A protein and the small-molecule ligand that binds it are described below.
Small molecule (SMILES): O=c1ccn([C@@H]2O[C@H](CO)[C@@H](O)[C@H]2O)c(=O)[nH]1

Sequence of chain 1.E:
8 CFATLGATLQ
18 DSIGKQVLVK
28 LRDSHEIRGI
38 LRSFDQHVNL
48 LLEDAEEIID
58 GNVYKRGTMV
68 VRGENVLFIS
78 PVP

Sequence of chain 1.F:
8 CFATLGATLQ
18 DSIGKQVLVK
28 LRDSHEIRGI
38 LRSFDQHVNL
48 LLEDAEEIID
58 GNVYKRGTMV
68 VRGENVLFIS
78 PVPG

Binding-site contacts:
Ligand atom N3 contacts residue ASN46 of chain 1.F at 3.8 Å.
Ligand atom C5' contacts residue GLY13 of chain 1.E at 3.5 Å.
Ligand atom O3' contacts residue GLY13 of chain 1.E at 4.1 Å.
Ligand atom C3' contacts residue GLY13 of chain 1.E at 3.0 Å.
Ligand atom O4 contacts residue LEU12 of chain 1.E at 4.4 Å.
Ligand atom C2' contacts residue GLY13 of chain 1.E at 3.4 Å.
Ligand atom C5 contacts residue LEU16 of chain 1.E at 3.6 Å (hydrophobic).
Ligand atom C6 contacts residue LEU16 of chain 1.E at 4.0 Å (hydrophobic).
Ligand atom O4' contacts residue GLY13 of chain 1.E at 4.2 Å.
Ligand atom O4 contacts residue VAL67 of chain 1.F at 3.7 Å.
Ligand atom N3 contacts residue GLN43 of chain 1.E at 4.2 Å.
Ligand atom O2 contacts residue GLN43 of chain 1.E at 4.1 Å.
Ligand atom N1 contacts residue GLN43 of chain 1.E at 4.3 Å.
Ligand atom C2 contacts residue ASN46 of chain 1.F at 4.5 Å.
Ligand atom N3 contacts residue VAL45 of chain 1.E at 4.3 Å.
Ligand atom O4 contacts residue ASN46 of chain 1.F at 4.2 Å.
Ligand atom C6 contacts residue LEU12 of chain 1.E at 4.1 Å (hydrophobic).
Ligand atom C5 contacts residue LEU12 of chain 1.E at 4.1 Å (hydrophobic).
Ligand atom C4 contacts residue VAL67 of chain 1.F at 4.4 Å (hydrophobic).
Ligand atom O5' contacts residue GLN17 of chain 1.E at 2.8 Å (h-bond).
Ligand atom C5' contacts residue GLN17 of chain 1.E at 4.3 Å.
Ligand atom C5' contacts residue PHE41 of chain 1.E at 3.4 Å (hydrophobic).
Ligand atom C4' contacts residue GLY13 of chain 1.E at 3.7 Å.
Ligand atom O5' contacts residue PHE41 of chain 1.E at 3.9 Å.
Ligand atom C4 contacts residue VAL45 of chain 1.E at 3.7 Å (hydrophobic).
Ligand atom O5' contacts residue GLY13 of chain 1.E at 3.7 Å.
Ligand atom C2 contacts residue GLN43 of chain 1.E at 4.0 Å.
Ligand atom O4 contacts residue VAL45 of chain 1.E at 3.3 Å.
Ligand atom N1 contacts residue GLY13 of chain 1.E at 4.2 Å.
Ligand atom C6 contacts residue GLY13 of chain 1.E at 3.6 Å.
Ligand atom O4' contacts residue GLN43 of chain 1.E at 4.1 Å.
Ligand atom C5 contacts residue VAL45 of chain 1.E at 4.3 Å (hydrophobic).
Ligand atom C1' contacts residue GLY13 of chain 1.E at 4.1 Å.
Ligand atom O2 contacts residue ASP42 of chain 1.F at 4.1 Å.
Ligand atom O2' contacts residue GLY13 of chain 1.E at 4.3 Å.
Ligand atom O2 contacts residue ASN46 of chain 1.F at 4.3 Å.
Ligand atom C5 contacts residue VAL67 of chain 1.F at 4.4 Å (hydrophobic).
Ligand atom C5 contacts residue GLY13 of chain 1.E at 4.3 Å.
Ligand atom C4 contacts residue LEU12 of chain 1.E at 4.4 Å (hydrophobic).